Binding-site contacts:
Ligand atom C8 contacts residue TYR130 of chain 1.A at 3.5 Å (hydrophobic).
Ligand atom C2 contacts residue LEU197 of chain 1.A at 3.8 Å (hydrophobic).
Ligand atom N1 contacts residue THR198 of chain 1.A at 2.8 Å (h-bond).
Ligand atom S1 contacts residue THR198 of chain 1.A at 3.9 Å.
Ligand atom C3 contacts residue LEU197 of chain 1.A at 3.9 Å (hydrophobic).
Ligand atom S2 contacts residue VAL121 of chain 1.A at 3.9 Å.
Ligand atom C6 contacts residue PRO201 of chain 1.A at 3.9 Å (hydrophobic).
Ligand atom N1 contacts residue ZN1 of chain 1.B at 1.9 Å.
Ligand atom O1 contacts residue VAL142 of chain 1.A at 3.9 Å.
Ligand atom C7 contacts residue LEU197 of chain 1.A at 3.8 Å (hydrophobic).
Ligand atom N2 contacts residue EDO1 of chain 1.F at 3.6 Å.
Ligand atom C2 contacts residue EDO1 of chain 1.F at 3.7 Å.
Ligand atom C7 contacts residue PRO200 of chain 1.A at 3.5 Å (hydrophobic).
Ligand atom C1 contacts residue LEU197 of chain 1.A at 3.9 Å (hydrophobic).
Ligand atom O2 contacts residue LEU197 of chain 1.A at 3.4 Å.
Ligand atom N2 contacts residue THR199 of chain 1.A at 3.4 Å (h-bond).
Ligand atom O1 contacts residue VAL121 of chain 1.A at 3.9 Å.
Ligand atom C2 contacts residue THR199 of chain 1.A at 3.5 Å.
Ligand atom S1 contacts residue ZN1 of chain 1.B at 3.0 Å.
Ligand atom S2 contacts residue EDO1 of chain 1.F at 3.6 Å.
Ligand atom N2 contacts residue THR198 of chain 1.A at 4.0 Å.
Ligand atom C3 contacts residue EDO1 of chain 1.F at 3.6 Å.
Ligand atom N1 contacts residue EDO1 of chain 1.F at 3.6 Å.
Ligand atom C4 contacts residue TYR130 of chain 1.A at 3.4 Å (hydrophobic).
Ligand atom C9 contacts residue GLN134 of chain 1.A at 3.5 Å.
Ligand atom C8 contacts residue GLN134 of chain 1.A at 3.6 Å.
Ligand atom N1 contacts residue HIS94 of chain 1.A at 3.3 Å (h-bond).
Ligand atom S1 contacts residue HIS94 of chain 1.A at 3.9 Å.
Ligand atom N2 contacts residue LEU197 of chain 1.A at 3.7 Å.
Ligand atom O1 contacts residue ZN1 of chain 1.B at 3.0 Å.
Ligand atom N1 contacts residue HIS119 of chain 1.A at 3.4 Å (h-bond).
Ligand atom C7 contacts residue THR199 of chain 1.A at 3.0 Å.
Ligand atom C1 contacts residue EDO1 of chain 1.F at 3.7 Å.
Ligand atom O1 contacts residue HIS94 of chain 1.A at 3.2 Å.
Ligand atom C6 contacts residue THR199 of chain 1.A at 3.9 Å.
Ligand atom O2 contacts residue TRP208 of chain 1.A at 3.5 Å.
Ligand atom O1 contacts residue HIS119 of chain 1.A at 3.5 Å (h-bond).
Ligand atom O2 contacts residue THR198 of chain 1.A at 2.9 Å (h-bond).
Ligand atom N1 contacts residue HIS96 of chain 1.A at 3.3 Å (h-bond).
Ligand atom C6 contacts residue PRO200 of chain 1.A at 3.6 Å (hydrophobic).

This small molecule binds to this protein.
Small molecule (SMILES): CCOc1ccc2nc(S(N)(=O)=O)sc2c1

Sequence of chain 1.A:
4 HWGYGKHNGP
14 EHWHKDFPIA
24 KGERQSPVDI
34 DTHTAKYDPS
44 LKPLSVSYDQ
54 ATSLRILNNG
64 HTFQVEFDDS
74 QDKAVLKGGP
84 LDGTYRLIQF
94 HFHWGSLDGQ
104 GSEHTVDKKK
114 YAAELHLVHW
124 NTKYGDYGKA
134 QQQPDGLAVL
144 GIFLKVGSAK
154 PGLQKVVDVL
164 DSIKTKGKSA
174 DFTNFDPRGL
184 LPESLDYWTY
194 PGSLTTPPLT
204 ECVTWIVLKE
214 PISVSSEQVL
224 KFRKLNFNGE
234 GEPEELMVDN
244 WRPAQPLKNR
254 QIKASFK